Sequence of chain 1.A:
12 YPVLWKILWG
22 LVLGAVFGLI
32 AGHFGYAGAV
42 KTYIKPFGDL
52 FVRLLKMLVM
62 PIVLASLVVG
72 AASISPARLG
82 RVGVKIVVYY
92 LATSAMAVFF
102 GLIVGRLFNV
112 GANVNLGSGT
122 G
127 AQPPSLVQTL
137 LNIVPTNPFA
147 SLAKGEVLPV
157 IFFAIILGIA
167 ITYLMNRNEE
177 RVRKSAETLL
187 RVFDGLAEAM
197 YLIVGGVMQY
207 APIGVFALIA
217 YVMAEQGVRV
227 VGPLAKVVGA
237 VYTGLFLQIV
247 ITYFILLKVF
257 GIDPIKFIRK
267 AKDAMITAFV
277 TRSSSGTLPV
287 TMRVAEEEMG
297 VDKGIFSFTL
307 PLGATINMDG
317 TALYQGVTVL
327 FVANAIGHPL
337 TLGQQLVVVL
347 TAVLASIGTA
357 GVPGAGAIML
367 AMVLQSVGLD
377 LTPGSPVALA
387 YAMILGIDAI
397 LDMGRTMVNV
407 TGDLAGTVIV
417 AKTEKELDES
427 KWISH

Binding-site contacts:
Ligand atom C37 contacts residue HIS34 of chain 1.A at 3.3 Å.
Ligand atom C43 contacts residue HIS34 of chain 1.A at 4.4 Å.
Ligand atom C7 contacts residue LYS232 of chain 1.A at 4.3 Å.
Ligand atom C9 contacts residue ALA231 of chain 1.A at 4.3 Å (hydrophobic).
Ligand atom C3 contacts residue VAL226 of chain 1.A at 4.2 Å (hydrophobic).
Ligand atom C28 contacts residue HIS34 of chain 1.A at 4.5 Å.
Ligand atom O7 contacts residue ALA231 of chain 1.A at 3.3 Å.
Ligand atom O2 contacts residue PHE109 of chain 1.A at 4.1 Å.
Ligand atom O5 contacts residue VAL226 of chain 1.A at 4.0 Å.
Ligand atom O7 contacts residue VAL227 of chain 1.A at 4.3 Å.
Ligand atom O61 contacts residue VAL227 of chain 1.A at 3.4 Å (h-bond).
Ligand atom O7 contacts residue VAL226 of chain 1.A at 4.0 Å.
Ligand atom C4 contacts residue VAL226 of chain 1.A at 4.0 Å (hydrophobic).
Ligand atom C8 contacts residue ALA231 of chain 1.A at 4.0 Å (hydrophobic).
Ligand atom C31 contacts residue HIS34 of chain 1.A at 3.4 Å.
Ligand atom O3 contacts residue LYS232 of chain 1.A at 4.1 Å.
Ligand atom C4 contacts residue VAL227 of chain 1.A at 3.8 Å (hydrophobic).
Ligand atom C2 contacts residue VAL226 of chain 1.A at 4.0 Å (hydrophobic).
Ligand atom C57 contacts residue VAL227 of chain 1.A at 4.1 Å (hydrophobic).
Ligand atom O4 contacts residue LYS232 of chain 1.A at 3.3 Å (salt-bridge).
Ligand atom O5 contacts residue VAL227 of chain 1.A at 3.5 Å.
Ligand atom C40 contacts residue HIS34 of chain 1.A at 3.8 Å.
Ligand atom C11 contacts residue ALA231 of chain 1.A at 3.7 Å (hydrophobic).
Ligand atom C22 contacts residue VAL227 of chain 1.A at 3.9 Å (hydrophobic).
Ligand atom C11 contacts residue GLY235 of chain 1.A at 3.9 Å.
Ligand atom O1 contacts residue ALA231 of chain 1.A at 4.5 Å.
Ligand atom C10 contacts residue ALA231 of chain 1.A at 3.5 Å (hydrophobic).
Ligand atom C34 contacts residue HIS34 of chain 1.A at 3.2 Å.
Ligand atom C5 contacts residue LYS232 of chain 1.A at 4.1 Å.
Ligand atom O6 contacts residue ALA231 of chain 1.A at 4.5 Å.
Ligand atom O2 contacts residue GLY235 of chain 1.A at 4.1 Å.
Ligand atom C5 contacts residue ALA231 of chain 1.A at 4.3 Å (hydrophobic).
Ligand atom C8 contacts residue GLY235 of chain 1.A at 4.5 Å.
Ligand atom O6 contacts residue VAL226 of chain 1.A at 4.2 Å.

A protein and the small-molecule ligand that binds it are described below.
Small molecule (SMILES): CCCCCCCCCCO[C@@H]1O[C@H](CO)[C@@H](O[C@H]2O[C@H](CO)[C@@H](O)[C@H](O)[C@H]2O)[C@H](O)[C@H]1O